Binding-site contacts:
Ligand atom C16 contacts residue SER241 of chain 1.A at 3.5 Å.
Ligand atom C18 contacts residue TYR18 of chain 1.B at 3.7 Å (hydrophobic).
Ligand atom C25 contacts residue ARG196 of chain 1.A at 3.2 Å.
Ligand atom N17 contacts residue ASP219 of chain 1.A at 3.1 Å (salt-bridge).
Ligand atom C21 contacts residue TYR18 of chain 1.B at 3.6 Å (hydrophobic).
Ligand atom C22 contacts residue PHE193 of chain 1.A at 3.5 Å (hydrophobic).
Ligand atom N28 contacts residue PHE193 of chain 1.A at 3.6 Å.
Ligand atom C23 contacts residue ARG311 of chain 1.A at 3.4 Å.
Ligand atom C27 contacts residue PHE193 of chain 1.A at 3.7 Å (hydrophobic).
Ligand atom C20 contacts residue ASP219 of chain 1.A at 3.8 Å.
Ligand atom C21 contacts residue PHE193 of chain 1.A at 3.3 Å (hydrophobic).
Ligand atom C21 contacts residue ARG311 of chain 1.A at 3.6 Å.
Ligand atom C16 contacts residue ALA244 of chain 1.A at 3.7 Å (hydrophobic).
Ligand atom C12 contacts residue SER275 of chain 1.A at 3.5 Å.
Ligand atom C27 contacts residue TYR18 of chain 1.B at 3.5 Å (hydrophobic).
Ligand atom C16 contacts residue ASP219 of chain 1.A at 3.8 Å.
Ligand atom N24 contacts residue ARG196 of chain 1.A at 3.6 Å (salt-bridge).
Ligand atom N17 contacts residue TYR18 of chain 1.B at 3.7 Å.
Ligand atom O19 contacts residue ALA244 of chain 1.A at 3.1 Å.
Ligand atom N28 contacts residue TYR18 of chain 1.B at 3.5 Å.
Ligand atom C20 contacts residue TYR18 of chain 1.B at 3.5 Å (hydrophobic).
Ligand atom C15 contacts residue HIS191 of chain 1.A at 3.2 Å.
Ligand atom C14 contacts residue SER241 of chain 1.A at 3.6 Å.
Ligand atom O9 contacts residue TYR188 of chain 1.A at 3.5 Å (h-bond).
Ligand atom N28 contacts residue ASP219 of chain 1.A at 2.8 Å (salt-bridge).
Ligand atom C23 contacts residue TYR18 of chain 1.B at 3.7 Å (hydrophobic).
Ligand atom C26 contacts residue ASP16 of chain 1.B at 3.8 Å.
Ligand atom C14 contacts residue HIS191 of chain 1.A at 3.3 Å.
Ligand atom C26 contacts residue TYR18 of chain 1.B at 3.6 Å (hydrophobic).
Ligand atom C23 contacts residue PHE193 of chain 1.A at 3.4 Å (hydrophobic).
Ligand atom C26 contacts residue ARG196 of chain 1.A at 3.8 Å.
Ligand atom C20 contacts residue PHE193 of chain 1.A at 3.5 Å (hydrophobic).
Ligand atom C18 contacts residue ALA244 of chain 1.A at 3.8 Å (hydrophobic).
Ligand atom C12 contacts residue VAL242 of chain 1.A at 3.6 Å (hydrophobic).
Ligand atom C27 contacts residue ASP219 of chain 1.A at 3.8 Å.
Ligand atom C22 contacts residue TYR18 of chain 1.B at 3.6 Å (hydrophobic).
Ligand atom C11 contacts residue VAL242 of chain 1.A at 3.8 Å (hydrophobic).
Ligand atom C16 contacts residue VAL242 of chain 1.A at 3.4 Å (hydrophobic).
Ligand atom C25 contacts residue PHE193 of chain 1.A at 3.5 Å (hydrophobic).
Ligand atom N24 contacts residue TYR18 of chain 1.B at 3.8 Å.

Sequence of chain 1.A:
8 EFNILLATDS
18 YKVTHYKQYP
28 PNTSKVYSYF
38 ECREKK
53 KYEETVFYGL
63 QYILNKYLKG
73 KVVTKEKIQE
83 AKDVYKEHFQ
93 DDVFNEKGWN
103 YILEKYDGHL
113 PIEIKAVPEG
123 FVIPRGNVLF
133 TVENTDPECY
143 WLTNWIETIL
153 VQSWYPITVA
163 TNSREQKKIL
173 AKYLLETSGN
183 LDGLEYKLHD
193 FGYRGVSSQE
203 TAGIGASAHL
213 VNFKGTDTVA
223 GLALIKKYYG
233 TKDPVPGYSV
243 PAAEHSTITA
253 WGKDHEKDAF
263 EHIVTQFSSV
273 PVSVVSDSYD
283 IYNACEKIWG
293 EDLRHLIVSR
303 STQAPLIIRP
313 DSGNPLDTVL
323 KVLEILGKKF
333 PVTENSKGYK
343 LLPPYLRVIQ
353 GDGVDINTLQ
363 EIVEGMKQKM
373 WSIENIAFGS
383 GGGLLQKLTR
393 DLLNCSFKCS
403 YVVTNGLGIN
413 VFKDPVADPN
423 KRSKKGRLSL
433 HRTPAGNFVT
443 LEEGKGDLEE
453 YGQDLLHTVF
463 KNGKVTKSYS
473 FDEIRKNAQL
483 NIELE

Sequence of chain 1.B:
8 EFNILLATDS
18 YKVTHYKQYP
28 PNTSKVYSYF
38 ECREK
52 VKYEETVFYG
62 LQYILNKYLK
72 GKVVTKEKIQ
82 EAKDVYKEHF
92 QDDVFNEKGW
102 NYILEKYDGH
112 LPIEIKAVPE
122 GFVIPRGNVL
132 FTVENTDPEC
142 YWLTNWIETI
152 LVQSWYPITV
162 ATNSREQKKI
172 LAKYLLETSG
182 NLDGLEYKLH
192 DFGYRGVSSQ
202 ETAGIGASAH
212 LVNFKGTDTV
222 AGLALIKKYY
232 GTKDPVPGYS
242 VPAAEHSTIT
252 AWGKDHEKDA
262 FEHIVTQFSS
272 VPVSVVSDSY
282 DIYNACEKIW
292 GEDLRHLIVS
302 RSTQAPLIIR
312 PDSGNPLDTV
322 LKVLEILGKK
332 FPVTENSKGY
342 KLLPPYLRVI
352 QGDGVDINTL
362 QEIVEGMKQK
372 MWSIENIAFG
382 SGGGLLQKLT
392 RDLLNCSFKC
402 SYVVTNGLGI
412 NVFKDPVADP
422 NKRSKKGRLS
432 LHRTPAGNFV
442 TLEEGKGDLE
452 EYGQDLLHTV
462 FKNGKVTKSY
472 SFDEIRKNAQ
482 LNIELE

A protein and the small-molecule ligand that binds it are described below.
Small molecule (SMILES): O=C(NCc1ccc(S(=O)(=O)c2ccccc2)cc1)c1cc2cnccc2[nH]1